Binding-site contacts:
Ligand atom N2 contacts residue PRO60 of chain 1.D at 3.4 Å (h-bond).
Ligand atom C7 contacts residue PRO59 of chain 1.D at 4.4 Å (hydrophobic).
Ligand atom N2 contacts residue ASN62 of chain 1.D at 2.9 Å (h-bond).
Ligand atom C1 contacts residue PRO60 of chain 1.D at 4.4 Å (hydrophobic).
Ligand atom C5 contacts residue ASN62 of chain 1.D at 3.8 Å.
Ligand atom C8 contacts residue PRO59 of chain 1.D at 3.7 Å (hydrophobic).
Ligand atom C7 contacts residue PRO60 of chain 1.D at 3.6 Å (hydrophobic).
Ligand atom O3 contacts residue PRO59 of chain 1.D at 4.4 Å.
Ligand atom C2 contacts residue ASN62 of chain 1.D at 2.4 Å.
Ligand atom C3 contacts residue ASN62 of chain 1.D at 3.7 Å.
Ligand atom C8 contacts residue ASN55 of chain 1.D at 3.4 Å.
Ligand atom N2 contacts residue PRO59 of chain 1.D at 3.8 Å.
Ligand atom C8 contacts residue ASN62 of chain 1.D at 4.4 Å.
Ligand atom C1 contacts residue ASN62 of chain 1.D at 1.4 Å.
Ligand atom O7 contacts residue ASN62 of chain 1.D at 3.1 Å (h-bond).
Ligand atom C8 contacts residue PRO60 of chain 1.D at 3.3 Å (hydrophobic).
Ligand atom C4 contacts residue ASN62 of chain 1.D at 4.3 Å.
Ligand atom O5 contacts residue ASN62 of chain 1.D at 2.4 Å (h-bond).
Ligand atom C7 contacts residue ASN62 of chain 1.D at 3.2 Å.

This protein binds this small molecule.
Small molecule (SMILES): CC(=O)N[C@H]1[C@H](O[C@H]2[C@H](O)[C@@H](NC(C)=O)CO[C@@H]2CO)O[C@H](CO)[C@@H](O)[C@@H]1O

Sequence of chain 1.D:
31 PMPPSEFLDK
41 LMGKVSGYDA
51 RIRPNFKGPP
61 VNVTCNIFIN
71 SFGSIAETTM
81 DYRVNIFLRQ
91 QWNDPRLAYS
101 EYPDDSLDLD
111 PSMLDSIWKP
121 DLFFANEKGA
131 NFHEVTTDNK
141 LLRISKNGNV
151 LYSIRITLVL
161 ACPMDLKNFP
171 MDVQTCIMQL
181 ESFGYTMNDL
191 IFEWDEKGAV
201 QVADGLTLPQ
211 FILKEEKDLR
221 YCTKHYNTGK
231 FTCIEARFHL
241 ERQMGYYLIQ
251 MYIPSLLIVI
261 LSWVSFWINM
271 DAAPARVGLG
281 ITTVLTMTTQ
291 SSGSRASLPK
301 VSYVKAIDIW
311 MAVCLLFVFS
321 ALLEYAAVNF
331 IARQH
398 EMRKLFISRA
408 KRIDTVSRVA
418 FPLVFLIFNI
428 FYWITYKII